Sequence of chain 3.A:
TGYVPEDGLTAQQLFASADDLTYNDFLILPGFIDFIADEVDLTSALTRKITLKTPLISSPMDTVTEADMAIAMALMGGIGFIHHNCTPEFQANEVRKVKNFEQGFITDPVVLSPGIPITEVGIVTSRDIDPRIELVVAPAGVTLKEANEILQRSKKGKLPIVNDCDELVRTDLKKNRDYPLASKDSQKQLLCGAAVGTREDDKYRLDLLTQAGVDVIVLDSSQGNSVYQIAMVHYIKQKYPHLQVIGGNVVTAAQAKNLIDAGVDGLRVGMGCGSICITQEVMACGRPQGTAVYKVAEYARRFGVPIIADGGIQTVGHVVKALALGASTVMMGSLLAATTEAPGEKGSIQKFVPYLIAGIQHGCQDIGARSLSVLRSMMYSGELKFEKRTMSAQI

Binding-site contacts:
Ligand atom O2P contacts residue SER388 of chain 3.A at 2.9 Å (h-bond).
Ligand atom O5' contacts residue SER329 of chain 3.A at 3.4 Å (h-bond).
Ligand atom C5 contacts residue CYS331 of chain 3.A at 2.7 Å (hydrophobic).
Ligand atom O3P contacts residue GLY328 of chain 3.A at 3.0 Å.
Ligand atom O3P contacts residue SER329 of chain 3.A at 3.7 Å.
Ligand atom C3' contacts residue SER68 of chain 3.A at 3.3 Å.
Ligand atom C8 contacts residue SER329 of chain 3.A at 3.8 Å.
Ligand atom O3' contacts residue ASP364 of chain 3.A at 2.7 Å (salt-bridge).
Ligand atom O4' contacts residue GLY328 of chain 3.A at 3.8 Å.
Ligand atom N1 contacts residue CYS331 of chain 3.A at 3.1 Å (h-bond).
Ligand atom O3' contacts residue ARG322 of chain 3.A at 2.9 Å (salt-bridge).
Ligand atom O2P contacts residue SER329 of chain 3.A at 2.8 Å (h-bond).
Ligand atom N3 contacts residue SER329 of chain 3.A at 3.6 Å.
Ligand atom C2' contacts residue ARG322 of chain 3.A at 3.6 Å.
Ligand atom O2' contacts residue ASP364 of chain 3.A at 2.9 Å (salt-bridge).
Ligand atom C6 contacts residue CYS331 of chain 3.A at 2.0 Å (hydrophobic).
Ligand atom N7 contacts residue CYS331 of chain 3.A at 2.9 Å (h-bond).
Ligand atom O4' contacts residue SER329 of chain 3.A at 3.4 Å (h-bond).
Ligand atom O3P contacts residue SER388 of chain 3.A at 3.9 Å.
Ligand atom C8 contacts residue MET70 of chain 3.A at 3.8 Å (hydrophobic).
Ligand atom O3P contacts residue GLY366 of chain 3.A at 3.1 Å (h-bond).
Ligand atom C2' contacts residue ASP364 of chain 3.A at 3.8 Å.
Ligand atom O2' contacts residue ARG322 of chain 3.A at 3.5 Å (salt-bridge).
Ligand atom C4' contacts residue ASP364 of chain 3.A at 3.2 Å.
Ligand atom P contacts residue SER388 of chain 3.A at 3.6 Å.
Ligand atom P contacts residue SER329 of chain 3.A at 3.9 Å.
Ligand atom O5' contacts residue GLY365 of chain 3.A at 3.6 Å.
Ligand atom C3' contacts residue ASP364 of chain 3.A at 3.4 Å.
Ligand atom O1P contacts residue GLY387 of chain 3.A at 3.0 Å (h-bond).
Ligand atom O1P contacts residue SER388 of chain 3.A at 3.8 Å.
Ligand atom C2 contacts residue GLN334 of chain 3.A at 3.6 Å.
Ligand atom N1 contacts residue GLN334 of chain 3.A at 3.2 Å.
Ligand atom O3' contacts residue SER68 of chain 3.A at 2.8 Å (h-bond).
Ligand atom N9 contacts residue SER329 of chain 3.A at 3.5 Å (h-bond).
Ligand atom O3' contacts residue MET385 of chain 3.A at 3.4 Å (h-bond).
Ligand atom C3' contacts residue ARG322 of chain 3.A at 3.6 Å.
Ligand atom O5' contacts residue GLY328 of chain 3.A at 3.2 Å.
Ligand atom C5' contacts residue MET70 of chain 3.A at 3.8 Å (hydrophobic).
Ligand atom P contacts residue GLY328 of chain 3.A at 3.8 Å.
Ligand atom C4 contacts residue SER329 of chain 3.A at 3.4 Å.

A small-molecule ligand and the protein it binds are described below.
Small molecule (SMILES): O=P(O)(O)OC[C@H]1O[C@@H](n2cnc3c(Cl)[nH+]cnc32)[C@H](O)[C@@H]1O